Sequence of chain 1.C:
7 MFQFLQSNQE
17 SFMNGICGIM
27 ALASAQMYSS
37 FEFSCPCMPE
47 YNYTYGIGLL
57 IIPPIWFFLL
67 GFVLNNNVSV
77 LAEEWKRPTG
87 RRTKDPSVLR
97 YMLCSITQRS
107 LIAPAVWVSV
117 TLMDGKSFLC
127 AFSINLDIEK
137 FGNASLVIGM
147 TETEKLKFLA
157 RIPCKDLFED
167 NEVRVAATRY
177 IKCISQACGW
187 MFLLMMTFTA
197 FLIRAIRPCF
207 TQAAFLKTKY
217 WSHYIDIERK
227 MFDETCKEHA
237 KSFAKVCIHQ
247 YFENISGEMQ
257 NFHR

Sequence of chain 1.D:
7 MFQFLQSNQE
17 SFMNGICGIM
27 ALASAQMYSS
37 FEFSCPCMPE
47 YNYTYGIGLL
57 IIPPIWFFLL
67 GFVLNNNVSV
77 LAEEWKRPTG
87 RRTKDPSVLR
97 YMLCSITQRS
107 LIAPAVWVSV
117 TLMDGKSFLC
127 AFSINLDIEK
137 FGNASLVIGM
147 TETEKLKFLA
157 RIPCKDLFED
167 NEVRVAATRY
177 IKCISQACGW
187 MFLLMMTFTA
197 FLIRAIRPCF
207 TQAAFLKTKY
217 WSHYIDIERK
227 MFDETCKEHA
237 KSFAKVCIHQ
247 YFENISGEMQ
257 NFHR

A small-molecule ligand and the protein it binds are described below.
Small molecule (SMILES): CC(C)CCC[C@@H](C)[C@H]1CC[C@H]2[C@@H]3CC=C4C[C@@H](OC(=O)CCC(=O)O)CC[C@]4(C)[C@H]3CC[C@]12C

Binding-site contacts:
Ligand atom CAB contacts residue PHE37 of chain 1.C at 3.7 Å (hydrophobic).
Ligand atom CAK contacts residue SER115 of chain 1.D at 3.8 Å.
Ligand atom OAF contacts residue ARG200 of chain 1.D at 4.0 Å.
Ligand atom CAP contacts residue SER115 of chain 1.D at 3.6 Å.
Ligand atom CAU contacts residue LEU189 of chain 1.D at 4.0 Å (hydrophobic).
Ligand atom CAQ contacts residue VAL112 of chain 1.D at 3.6 Å (hydrophobic).
Ligand atom CAK contacts residue ALA111 of chain 1.D at 3.5 Å (hydrophobic).
Ligand atom CAP contacts residue VAL116 of chain 1.D at 3.5 Å (hydrophobic).
Ligand atom OAF contacts residue LEU70 of chain 1.C at 3.9 Å.
Ligand atom CAB contacts residue SER36 of chain 1.C at 3.4 Å.
Ligand atom CAA contacts residue Y011 of chain 1.V at 3.8 Å.
Ligand atom CAK contacts residue LEU189 of chain 1.D at 3.9 Å (hydrophobic).
Ligand atom CAX contacts residue MET19 of chain 1.D at 3.5 Å (hydrophobic).
Ligand atom OAH contacts residue Y011 of chain 1.V at 3.5 Å (h-bond).
Ligand atom CAN contacts residue Y011 of chain 1.V at 3.9 Å.
Ligand atom CAI contacts residue ALA111 of chain 1.D at 3.8 Å (hydrophobic).
Ligand atom OAH contacts residue MET19 of chain 1.D at 3.4 Å.
Ligand atom CAS contacts residue TRP62 of chain 1.C at 3.5 Å (hydrophobic).
Ligand atom CAT contacts residue LEU66 of chain 1.C at 3.9 Å (hydrophobic).
Ligand atom CAB contacts residue MET119 of chain 1.D at 3.9 Å (hydrophobic).
Ligand atom CAE contacts residue Y011 of chain 1.V at 3.5 Å.
Ligand atom CAU contacts residue TRP62 of chain 1.C at 3.4 Å (hydrophobic).
Ligand atom OAF contacts residue MET19 of chain 1.D at 3.2 Å.
Ligand atom CBG contacts residue SER115 of chain 1.D at 3.8 Å.
Ligand atom CAC contacts residue MET33 of chain 1.C at 3.6 Å (hydrophobic).
Ligand atom CBF contacts residue LEU189 of chain 1.D at 3.8 Å (hydrophobic).
Ligand atom CAM contacts residue VAL69 of chain 1.C at 3.7 Å (hydrophobic).
Ligand atom CAK contacts residue VAL112 of chain 1.D at 3.7 Å (hydrophobic).
Ligand atom CBB contacts residue MET33 of chain 1.C at 3.7 Å (hydrophobic).
Ligand atom CAR contacts residue LEU66 of chain 1.C at 3.7 Å (hydrophobic).
Ligand atom CBA contacts residue SER36 of chain 1.C at 3.8 Å.
Ligand atom CAC contacts residue MET119 of chain 1.D at 3.6 Å (hydrophobic).
Ligand atom CBD contacts residue VAL112 of chain 1.D at 3.8 Å (hydrophobic).
Ligand atom CAT contacts residue TRP62 of chain 1.C at 3.9 Å (hydrophobic).
Ligand atom CAL contacts residue Y011 of chain 1.Y at 3.6 Å.
Ligand atom CAL contacts residue VAL69 of chain 1.C at 4.0 Å (hydrophobic).
Ligand atom CBG contacts residue LEU189 of chain 1.D at 4.0 Å (hydrophobic).
Ligand atom CAO contacts residue Y011 of chain 1.V at 3.8 Å.
Ligand atom CAD contacts residue Y011 of chain 1.V at 3.7 Å.
Ligand atom CAQ contacts residue SER115 of chain 1.D at 3.6 Å.